Sequence of chain 36.H:
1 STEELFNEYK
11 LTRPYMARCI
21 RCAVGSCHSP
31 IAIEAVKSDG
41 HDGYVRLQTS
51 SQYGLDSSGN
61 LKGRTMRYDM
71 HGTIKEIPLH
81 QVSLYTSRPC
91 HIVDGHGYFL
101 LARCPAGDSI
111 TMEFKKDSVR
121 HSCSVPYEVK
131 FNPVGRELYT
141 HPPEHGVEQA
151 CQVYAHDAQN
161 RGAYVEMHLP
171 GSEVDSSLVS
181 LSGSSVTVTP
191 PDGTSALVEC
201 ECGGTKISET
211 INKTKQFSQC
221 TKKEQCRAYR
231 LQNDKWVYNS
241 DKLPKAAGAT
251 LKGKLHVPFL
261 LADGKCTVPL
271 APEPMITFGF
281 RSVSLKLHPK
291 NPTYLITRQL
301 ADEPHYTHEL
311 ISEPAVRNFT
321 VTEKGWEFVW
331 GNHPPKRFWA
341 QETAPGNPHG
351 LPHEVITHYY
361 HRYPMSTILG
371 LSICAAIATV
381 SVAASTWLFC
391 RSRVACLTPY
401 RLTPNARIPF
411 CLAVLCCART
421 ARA

Binding-site contacts:
Ligand atom C7 contacts residue ASN212 of chain 36.H at 4.0 Å.
Ligand atom C1 contacts residue ASN212 of chain 36.H at 1.4 Å.
Ligand atom C3 contacts residue ASN212 of chain 36.H at 3.8 Å.
Ligand atom N2 contacts residue ILE211 of chain 36.H at 4.5 Å.
Ligand atom N2 contacts residue ASN212 of chain 36.H at 2.9 Å (h-bond).
Ligand atom O6 contacts residue ASN212 of chain 36.H at 4.3 Å.
Ligand atom C4 contacts residue ASN212 of chain 36.H at 4.2 Å.
Ligand atom C2 contacts residue ASN212 of chain 36.H at 2.5 Å.
Ligand atom O5 contacts residue ASN212 of chain 36.H at 2.4 Å (h-bond).
Ligand atom C1 contacts residue ILE211 of chain 36.H at 4.3 Å (hydrophobic).
Ligand atom C5 contacts residue ASN212 of chain 36.H at 3.7 Å.

A small-molecule ligand and the protein it binds are described below.
Small molecule (SMILES): CC(=O)N[C@@H]1[C@@H](O)[C@H](O)[C@@H](CO)O[C@H]1O